Sequence of chain 27.A:
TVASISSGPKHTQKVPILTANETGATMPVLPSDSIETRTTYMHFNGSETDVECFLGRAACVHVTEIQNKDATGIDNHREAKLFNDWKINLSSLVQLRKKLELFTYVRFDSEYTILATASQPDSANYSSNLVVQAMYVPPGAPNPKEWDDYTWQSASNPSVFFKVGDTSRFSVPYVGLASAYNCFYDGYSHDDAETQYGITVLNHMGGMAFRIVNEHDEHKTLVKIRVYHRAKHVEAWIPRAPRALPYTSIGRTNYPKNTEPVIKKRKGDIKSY

This small molecule binds to this protein.
Small molecule (SMILES): Cc1cc(CCCCCCCOc2ccc(C3=N[C@@H](C)CO3)cc2)on1

Sequence of chain 27.C:
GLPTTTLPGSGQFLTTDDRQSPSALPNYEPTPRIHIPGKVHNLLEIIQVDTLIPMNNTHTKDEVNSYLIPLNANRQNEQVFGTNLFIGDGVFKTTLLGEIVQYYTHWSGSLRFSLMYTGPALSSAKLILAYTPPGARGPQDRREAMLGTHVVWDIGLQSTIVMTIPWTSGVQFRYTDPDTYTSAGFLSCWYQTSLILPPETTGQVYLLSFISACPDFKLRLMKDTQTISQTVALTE

Binding-site contacts:
Ligand atom O1B contacts residue MET221 of chain 27.A at 3.4 Å.
Ligand atom C3 contacts residue PHE186 of chain 27.A at 3.8 Å (hydrophobic).
Ligand atom O1 contacts residue ALA24 of chain 27.C at 3.6 Å.
Ligand atom C5 contacts residue TYR152 of chain 27.A at 3.8 Å (hydrophobic).
Ligand atom C7C contacts residue TYR197 of chain 27.A at 3.8 Å (hydrophobic).
Ligand atom C1B contacts residue MET221 of chain 27.A at 3.8 Å (hydrophobic).
Ligand atom C4B contacts residue LEU106 of chain 27.A at 3.7 Å (hydrophobic).
Ligand atom C31 contacts residue SER175 of chain 27.A at 3.6 Å.
Ligand atom C4 contacts residue MET224 of chain 27.A at 3.8 Å (hydrophobic).
Ligand atom CM1 contacts residue SER107 of chain 27.A at 3.9 Å.
Ligand atom C5C contacts residue TYR128 of chain 27.A at 3.5 Å (hydrophobic).
Ligand atom O1B contacts residue TYR128 of chain 27.A at 3.9 Å.
Ligand atom C4A contacts residue ASN219 of chain 27.A at 3.5 Å.
Ligand atom C2B contacts residue MET221 of chain 27.A at 3.5 Å (hydrophobic).
Ligand atom O1 contacts residue PHE186 of chain 27.A at 3.5 Å.
Ligand atom C4C contacts residue TYR152 of chain 27.A at 3.8 Å (hydrophobic).
Ligand atom C6C contacts residue MET221 of chain 27.A at 3.7 Å (hydrophobic).
Ligand atom C6B contacts residue TYR197 of chain 27.A at 3.6 Å (hydrophobic).
Ligand atom C6B contacts residue LEU106 of chain 27.A at 3.9 Å (hydrophobic).
Ligand atom C3C contacts residue VAL188 of chain 27.A at 3.3 Å (hydrophobic).
Ligand atom C2C contacts residue VAL188 of chain 27.A at 3.2 Å (hydrophobic).
Ligand atom C31 contacts residue PRO174 of chain 27.A at 3.4 Å (hydrophobic).
Ligand atom O1 contacts residue VAL188 of chain 27.A at 3.8 Å.
Ligand atom C3B contacts residue MET221 of chain 27.A at 3.8 Å (hydrophobic).
Ligand atom C6C contacts residue VAL191 of chain 27.A at 3.2 Å (hydrophobic).
Ligand atom N3A contacts residue ASN219 of chain 27.A at 3.0 Å (h-bond).
Ligand atom N2 contacts residue PHE186 of chain 27.A at 3.7 Å.
Ligand atom C3 contacts residue PRO174 of chain 27.A at 3.8 Å (hydrophobic).
Ligand atom N2 contacts residue ALA24 of chain 27.C at 3.4 Å.
Ligand atom C31 contacts residue ALA150 of chain 27.A at 3.5 Å (hydrophobic).
Ligand atom C7C contacts residue TYR128 of chain 27.A at 3.6 Å (hydrophobic).
Ligand atom C5C contacts residue ILE104 of chain 27.A at 3.8 Å (hydrophobic).
Ligand atom C5B contacts residue LEU106 of chain 27.A at 3.5 Å (hydrophobic).
Ligand atom C4 contacts residue TYR152 of chain 27.A at 3.9 Å (hydrophobic).
Ligand atom C31 contacts residue VAL176 of chain 27.A at 3.3 Å (hydrophobic).
Ligand atom C3C contacts residue TYR128 of chain 27.A at 3.9 Å (hydrophobic).
Ligand atom C5 contacts residue PHE186 of chain 27.A at 3.5 Å (hydrophobic).
Ligand atom C4 contacts residue PHE186 of chain 27.A at 3.6 Å (hydrophobic).
Ligand atom O1 contacts residue TYR152 of chain 27.A at 3.9 Å.
Ligand atom C5B contacts residue TYR197 of chain 27.A at 3.7 Å (hydrophobic).